The small molecule below binds the protein below.
Small molecule (SMILES): Cc1ncc(COP(=O)(O)O)c(/C=N/NC(=O)C(N)=O)c1O

Sequence of chain 1.K:
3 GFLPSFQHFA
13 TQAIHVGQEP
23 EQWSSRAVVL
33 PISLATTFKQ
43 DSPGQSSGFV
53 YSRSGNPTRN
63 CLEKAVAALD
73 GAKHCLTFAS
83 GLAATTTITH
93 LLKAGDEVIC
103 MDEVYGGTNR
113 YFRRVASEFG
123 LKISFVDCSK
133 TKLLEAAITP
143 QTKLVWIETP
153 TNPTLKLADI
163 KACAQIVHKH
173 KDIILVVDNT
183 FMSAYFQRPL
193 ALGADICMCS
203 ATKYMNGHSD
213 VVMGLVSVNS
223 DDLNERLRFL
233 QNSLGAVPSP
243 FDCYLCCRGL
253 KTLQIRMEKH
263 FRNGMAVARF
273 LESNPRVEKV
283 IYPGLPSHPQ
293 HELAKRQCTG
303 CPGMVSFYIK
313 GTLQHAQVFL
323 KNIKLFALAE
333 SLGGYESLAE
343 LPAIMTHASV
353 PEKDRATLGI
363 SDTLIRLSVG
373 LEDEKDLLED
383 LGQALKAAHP

Binding-site contacts:
Ligand atom C7 contacts residue ASP180 of chain 1.L at 3.5 Å.
Ligand atom O3 contacts residue LEU84 of chain 1.L at 2.9 Å (h-bond).
Ligand atom C2 contacts residue GLU150 of chain 1.L at 3.5 Å.
Ligand atom O3 contacts residue SER82 of chain 1.L at 3.3 Å.
Ligand atom O2 contacts residue SER202 of chain 1.L at 3.0 Å (h-bond).
Ligand atom O3 contacts residue ARG55 of chain 1.K at 2.8 Å (salt-bridge).
Ligand atom C5 contacts residue TYR107 of chain 1.L at 3.6 Å (hydrophobic).
Ligand atom O6 contacts residue ASN154 of chain 1.L at 3.0 Å (h-bond).
Ligand atom C10 contacts residue THR348 of chain 1.L at 3.4 Å.
Ligand atom N3 contacts residue TYR107 of chain 1.L at 3.4 Å.
Ligand atom O5 contacts residue THR204 of chain 1.L at 2.8 Å (h-bond).
Ligand atom O7 contacts residue GLU332 of chain 1.L at 3.5 Å.
Ligand atom O5 contacts residue SER202 of chain 1.L at 2.7 Å (h-bond).
Ligand atom N1 contacts residue ASP180 of chain 1.L at 2.6 Å (salt-bridge).
Ligand atom O3 contacts residue GLY83 of chain 1.L at 3.2 Å (h-bond).
Ligand atom O6 contacts residue LEU334 of chain 1.L at 3.5 Å.
Ligand atom C3 contacts residue TYR107 of chain 1.L at 3.6 Å (hydrophobic).
Ligand atom C5 contacts residue LYS205 of chain 1.L at 3.6 Å.
Ligand atom O6 contacts residue ARG368 of chain 1.L at 2.8 Å (salt-bridge).
Ligand atom O7 contacts residue THR348 of chain 1.L at 3.1 Å.
Ligand atom N2 contacts residue LYS205 of chain 1.L at 3.5 Å.
Ligand atom O5 contacts residue GLY83 of chain 1.L at 2.9 Å (h-bond).
Ligand atom C9 contacts residue TYR107 of chain 1.L at 3.6 Å (hydrophobic).
Ligand atom N4 contacts residue GLU332 of chain 1.L at 3.3 Å (salt-bridge).
Ligand atom O4 contacts residue ARG55 of chain 1.K at 2.9 Å (salt-bridge).
Ligand atom P1 contacts residue TYR53 of chain 1.K at 3.6 Å.
Ligand atom C1 contacts residue ASP180 of chain 1.L at 3.4 Å.
Ligand atom N3 contacts residue LYS205 of chain 1.L at 3.3 Å (salt-bridge).
Ligand atom P1 contacts residue SER202 of chain 1.L at 3.5 Å.
Ligand atom N4 contacts residue SER333 of chain 1.L at 3.7 Å.
Ligand atom C2 contacts residue ASP180 of chain 1.L at 3.4 Å.
Ligand atom O2 contacts residue GLY83 of chain 1.L at 3.4 Å.
Ligand atom N2 contacts residue TYR107 of chain 1.L at 3.5 Å.
Ligand atom C4 contacts residue TYR107 of chain 1.L at 3.5 Å (hydrophobic).
Ligand atom O7 contacts residue SER333 of chain 1.L at 2.5 Å (h-bond).
Ligand atom C10 contacts residue SER333 of chain 1.L at 3.3 Å.
Ligand atom P1 contacts residue GLY83 of chain 1.L at 3.5 Å.
Ligand atom O1 contacts residue ASN154 of chain 1.L at 2.9 Å (h-bond).
Ligand atom O4 contacts residue TYR53 of chain 1.K at 2.4 Å (h-bond).
Ligand atom O7 contacts residue ARG368 of chain 1.L at 3.0 Å (salt-bridge).

Sequence of chain 1.L:
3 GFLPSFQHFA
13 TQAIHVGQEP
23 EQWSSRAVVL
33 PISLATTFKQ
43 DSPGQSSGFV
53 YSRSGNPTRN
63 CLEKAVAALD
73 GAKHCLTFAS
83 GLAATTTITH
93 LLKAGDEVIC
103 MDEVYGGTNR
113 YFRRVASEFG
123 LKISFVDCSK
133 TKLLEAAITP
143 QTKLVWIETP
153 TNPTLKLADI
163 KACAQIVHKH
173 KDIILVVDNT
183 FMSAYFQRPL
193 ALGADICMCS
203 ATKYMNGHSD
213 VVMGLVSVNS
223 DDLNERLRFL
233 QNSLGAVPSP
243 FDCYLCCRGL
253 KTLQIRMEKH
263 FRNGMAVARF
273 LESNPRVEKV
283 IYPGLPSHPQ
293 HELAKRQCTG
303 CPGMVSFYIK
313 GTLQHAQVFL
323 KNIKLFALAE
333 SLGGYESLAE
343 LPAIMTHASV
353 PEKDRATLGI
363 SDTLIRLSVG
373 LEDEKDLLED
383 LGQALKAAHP